Sequence of chain 1.J:
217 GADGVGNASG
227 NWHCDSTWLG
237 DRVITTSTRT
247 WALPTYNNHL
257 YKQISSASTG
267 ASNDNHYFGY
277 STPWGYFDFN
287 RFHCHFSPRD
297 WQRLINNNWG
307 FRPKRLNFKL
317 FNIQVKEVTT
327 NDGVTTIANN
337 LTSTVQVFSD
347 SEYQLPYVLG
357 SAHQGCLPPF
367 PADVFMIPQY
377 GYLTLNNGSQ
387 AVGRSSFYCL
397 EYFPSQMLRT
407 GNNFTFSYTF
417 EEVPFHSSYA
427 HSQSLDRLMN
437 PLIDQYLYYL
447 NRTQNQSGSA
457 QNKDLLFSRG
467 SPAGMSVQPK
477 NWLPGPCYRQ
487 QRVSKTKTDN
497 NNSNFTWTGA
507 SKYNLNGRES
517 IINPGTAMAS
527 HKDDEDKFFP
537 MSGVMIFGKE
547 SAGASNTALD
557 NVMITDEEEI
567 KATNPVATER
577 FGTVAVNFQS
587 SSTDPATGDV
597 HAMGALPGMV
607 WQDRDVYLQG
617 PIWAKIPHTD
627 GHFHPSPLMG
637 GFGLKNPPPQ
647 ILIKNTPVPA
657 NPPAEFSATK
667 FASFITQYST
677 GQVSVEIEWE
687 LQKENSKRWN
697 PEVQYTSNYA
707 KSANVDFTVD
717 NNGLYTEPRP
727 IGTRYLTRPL

The protein below binds the small molecule below.
Small molecule (SMILES): Nc1ccnc(=O)[nH]1

Binding-site contacts:
Ligand atom O2 contacts residue HIS630 of chain 1.J at 3.5 Å.
Ligand atom C4 contacts residue HIS630 of chain 1.J at 3.2 Å.
Ligand atom C2 contacts residue HIS630 of chain 1.J at 3.2 Å.
Ligand atom C5 contacts residue HIS630 of chain 1.J at 4.3 Å.
Ligand atom N1 contacts residue TRP607 of chain 1.J at 4.5 Å.
Ligand atom N4 contacts residue PRO631 of chain 1.J at 4.4 Å.
Ligand atom N4 contacts residue HIS630 of chain 1.J at 3.0 Å.
Ligand atom N4 contacts residue PHE629 of chain 1.J at 4.4 Å.
Ligand atom N3 contacts residue HIS630 of chain 1.J at 2.6 Å (h-bond).
Ligand atom N1 contacts residue HIS630 of chain 1.J at 4.2 Å.
Ligand atom C5 contacts residue PHE629 of chain 1.J at 4.0 Å (hydrophobic).